The small molecule below binds the protein below.
Small molecule (SMILES): NC(=O)c1ccc(F)c(F)c1

Sequence of chain 1.A:
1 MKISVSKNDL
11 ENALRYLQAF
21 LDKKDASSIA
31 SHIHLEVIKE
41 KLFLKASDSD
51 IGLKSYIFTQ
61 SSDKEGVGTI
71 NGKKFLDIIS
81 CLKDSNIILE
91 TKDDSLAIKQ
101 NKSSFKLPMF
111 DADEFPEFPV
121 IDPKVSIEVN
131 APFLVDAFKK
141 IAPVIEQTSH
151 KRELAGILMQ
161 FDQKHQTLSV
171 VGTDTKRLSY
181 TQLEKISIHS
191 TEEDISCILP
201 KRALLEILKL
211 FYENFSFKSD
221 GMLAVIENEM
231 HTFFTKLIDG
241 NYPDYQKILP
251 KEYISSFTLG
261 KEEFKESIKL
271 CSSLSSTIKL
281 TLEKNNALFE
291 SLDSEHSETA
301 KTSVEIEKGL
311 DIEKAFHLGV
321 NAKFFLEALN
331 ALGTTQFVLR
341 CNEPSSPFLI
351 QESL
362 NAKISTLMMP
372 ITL

Binding-site contacts:
Ligand atom C7 contacts residue LYS176 of chain 1.A at 4.3 Å.
Ligand atom N1 contacts residue ILE248 of chain 1.A at 3.5 Å.
Ligand atom C9 contacts residue LEU368 of chain 1.A at 4.1 Å (hydrophobic).
Ligand atom C4 contacts residue MET370 of chain 1.A at 4.0 Å (hydrophobic).
Ligand atom F10 contacts residue LEU178 of chain 1.A at 3.2 Å.
Ligand atom F8 contacts residue PRO347 of chain 1.A at 3.3 Å.
Ligand atom C11 contacts residue ARG177 of chain 1.A at 4.4 Å.
Ligand atom F8 contacts residue LYS176 of chain 1.A at 4.1 Å.
Ligand atom C7 contacts residue PRO347 of chain 1.A at 4.0 Å (hydrophobic).
Ligand atom C9 contacts residue LYS176 of chain 1.A at 3.9 Å.
Ligand atom C4 contacts residue THR175 of chain 1.A at 3.6 Å.
Ligand atom C6 contacts residue ILE248 of chain 1.A at 4.1 Å (hydrophobic).
Ligand atom C9 contacts residue ARG177 of chain 1.A at 4.0 Å.
Ligand atom C5 contacts residue MET370 of chain 1.A at 3.6 Å (hydrophobic).
Ligand atom F10 contacts residue LEU368 of chain 1.A at 3.4 Å.
Ligand atom F10 contacts residue LYS176 of chain 1.A at 3.2 Å.
Ligand atom C9 contacts residue THR175 of chain 1.A at 4.0 Å.
Ligand atom C5 contacts residue THR175 of chain 1.A at 4.4 Å.
Ligand atom C9 contacts residue LEU178 of chain 1.A at 4.3 Å (hydrophobic).
Ligand atom C5 contacts residue ILE248 of chain 1.A at 3.7 Å (hydrophobic).
Ligand atom C6 contacts residue LEU368 of chain 1.A at 4.2 Å (hydrophobic).
Ligand atom C4 contacts residue ILE248 of chain 1.A at 3.7 Å (hydrophobic).
Ligand atom C11 contacts residue THR173 of chain 1.A at 4.4 Å.
Ligand atom C2 contacts residue ILE248 of chain 1.A at 4.1 Å (hydrophobic).
Ligand atom C7 contacts residue MET370 of chain 1.A at 3.8 Å (hydrophobic).
Ligand atom F10 contacts residue MET369 of chain 1.A at 4.2 Å.
Ligand atom C7 contacts residue LEU368 of chain 1.A at 3.7 Å (hydrophobic).
Ligand atom C11 contacts residue MET370 of chain 1.A at 4.3 Å (hydrophobic).
Ligand atom C6 contacts residue PRO347 of chain 1.A at 3.8 Å (hydrophobic).
Ligand atom N1 contacts residue THR173 of chain 1.A at 4.3 Å.
Ligand atom F8 contacts residue LEU368 of chain 1.A at 3.4 Å.
Ligand atom F10 contacts residue ARG177 of chain 1.A at 2.9 Å.
Ligand atom F8 contacts residue MET370 of chain 1.A at 3.4 Å.
Ligand atom C9 contacts residue MET370 of chain 1.A at 4.4 Å (hydrophobic).
Ligand atom C2 contacts residue THR175 of chain 1.A at 3.9 Å.
Ligand atom O3 contacts residue THR175 of chain 1.A at 4.0 Å.
Ligand atom F8 contacts residue MET369 of chain 1.A at 3.5 Å.
Ligand atom C11 contacts residue THR175 of chain 1.A at 3.4 Å.
Ligand atom C11 contacts residue ILE248 of chain 1.A at 4.2 Å (hydrophobic).
Ligand atom C6 contacts residue MET370 of chain 1.A at 3.6 Å (hydrophobic).